Sequence of chain 1.C:
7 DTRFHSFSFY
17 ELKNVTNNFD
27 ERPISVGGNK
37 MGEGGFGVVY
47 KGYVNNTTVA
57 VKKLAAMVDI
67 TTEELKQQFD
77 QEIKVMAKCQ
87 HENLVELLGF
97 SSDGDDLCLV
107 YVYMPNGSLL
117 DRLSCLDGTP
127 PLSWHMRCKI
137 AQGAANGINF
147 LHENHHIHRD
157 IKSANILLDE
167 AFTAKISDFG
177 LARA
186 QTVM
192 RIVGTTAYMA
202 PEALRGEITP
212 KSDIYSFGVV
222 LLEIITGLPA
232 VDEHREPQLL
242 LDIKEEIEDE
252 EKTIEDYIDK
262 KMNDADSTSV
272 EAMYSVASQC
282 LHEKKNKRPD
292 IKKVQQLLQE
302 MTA

Binding-site contacts:
Ligand atom N3 contacts residue MET110 of chain 1.C at 3.5 Å.
Ligand atom C1 contacts residue LEU163 of chain 1.C at 3.7 Å (hydrophobic).
Ligand atom C14 contacts residue ARG118 of chain 1.C at 3.8 Å.
Ligand atom F1 contacts residue ARG118 of chain 1.C at 3.2 Å.
Ligand atom N2 contacts residue LEU163 of chain 1.C at 3.7 Å.
Ligand atom C9 contacts residue GLY113 of chain 1.C at 3.8 Å.
Ligand atom O1 contacts residue MET37 of chain 1.C at 3.6 Å.
Ligand atom C7 contacts residue MET110 of chain 1.C at 3.1 Å (hydrophobic).
Ligand atom C7 contacts residue TYR109 of chain 1.C at 3.7 Å (hydrophobic).
Ligand atom C8 contacts residue MET37 of chain 1.C at 3.7 Å (hydrophobic).
Ligand atom F contacts residue MET110 of chain 1.C at 3.7 Å.
Ligand atom F contacts residue TYR107 of chain 1.C at 3.2 Å.
Ligand atom C contacts residue LEU163 of chain 1.C at 3.4 Å (hydrophobic).
Ligand atom N4 contacts residue MET110 of chain 1.C at 2.8 Å (h-bond).
Ligand atom C12 contacts residue PRO111 of chain 1.C at 3.8 Å (hydrophobic).
Ligand atom C5 contacts residue LEU163 of chain 1.C at 3.4 Å (hydrophobic).
Ligand atom C3 contacts residue VAL45 of chain 1.C at 3.7 Å (hydrophobic).
Ligand atom F1 contacts residue GLY113 of chain 1.C at 3.3 Å.
Ligand atom C11 contacts residue GLY113 of chain 1.C at 3.6 Å.
Ligand atom C11 contacts residue PRO111 of chain 1.C at 3.4 Å (hydrophobic).
Ligand atom C7 contacts residue MET37 of chain 1.C at 3.6 Å (hydrophobic).
Ligand atom C9 contacts residue MET37 of chain 1.C at 3.5 Å (hydrophobic).
Ligand atom F contacts residue VAL91 of chain 1.C at 3.7 Å.
Ligand atom N1 contacts residue TYR107 of chain 1.C at 3.6 Å.
Ligand atom C13 contacts residue PRO111 of chain 1.C at 3.4 Å (hydrophobic).
Ligand atom C5 contacts residue ALA56 of chain 1.C at 3.7 Å (hydrophobic).
Ligand atom C10 contacts residue TYR109 of chain 1.C at 3.6 Å (hydrophobic).
Ligand atom F contacts residue VAL108 of chain 1.C at 3.2 Å.
Ligand atom N contacts residue TYR107 of chain 1.C at 3.7 Å.
Ligand atom C1 contacts residue TYR107 of chain 1.C at 3.3 Å (hydrophobic).
Ligand atom C contacts residue TYR107 of chain 1.C at 3.5 Å (hydrophobic).
Ligand atom C6 contacts residue MET110 of chain 1.C at 3.7 Å (hydrophobic).
Ligand atom N5 contacts residue GLY113 of chain 1.C at 3.8 Å.
Ligand atom C17 contacts residue ASP117 of chain 1.C at 3.6 Å.
Ligand atom N3 contacts residue ALA56 of chain 1.C at 3.4 Å.
Ligand atom C8 contacts residue MET110 of chain 1.C at 3.7 Å (hydrophobic).
Ligand atom C14 contacts residue THR125 of chain 1.C at 3.6 Å.
Ligand atom N5 contacts residue MET110 of chain 1.C at 3.1 Å (h-bond).
Ligand atom C6 contacts residue ALA56 of chain 1.C at 3.8 Å (hydrophobic).
Ligand atom N3 contacts residue LEU163 of chain 1.C at 3.7 Å.

This small molecule binds to this protein.
Small molecule (SMILES): CC(C)Nc1cc(Nc2nc3ccnn3cc2F)ncc1C(=O)NC[C@@H](F)C(C)(C)O